The small molecule below binds the protein below.
Small molecule (SMILES): CC(=O)N[C@@H]1[C@@H](O)[C@H](O)[C@@H](CO)O[C@H]1O

Binding-site contacts:
Ligand atom C8 contacts residue TYR131 of chain 1.C at 4.1 Å (hydrophobic).
Ligand atom O7 contacts residue TYR131 of chain 1.C at 4.3 Å.
Ligand atom C7 contacts residue ASN47 of chain 1.C at 3.1 Å.
Ligand atom N2 contacts residue ASN47 of chain 1.C at 2.9 Å (h-bond).
Ligand atom C8 contacts residue VAL46 of chain 1.C at 4.0 Å (hydrophobic).
Ligand atom C5 contacts residue ASN47 of chain 1.C at 3.6 Å.
Ligand atom N2 contacts residue ASP45 of chain 1.C at 4.5 Å.
Ligand atom C3 contacts residue ASN47 of chain 1.C at 3.8 Å.
Ligand atom O5 contacts residue ASP64 of chain 1.C at 4.1 Å.
Ligand atom O7 contacts residue ASN47 of chain 1.C at 3.4 Å (h-bond).
Ligand atom C1 contacts residue ASP64 of chain 1.C at 4.0 Å.
Ligand atom O7 contacts residue MET139 of chain 1.C at 4.0 Å.
Ligand atom C8 contacts residue ASN47 of chain 1.C at 3.5 Å.
Ligand atom O5 contacts residue ASN47 of chain 1.C at 2.4 Å (h-bond).
Ligand atom C5 contacts residue ASP64 of chain 1.C at 4.0 Å.
Ligand atom C4 contacts residue ASN47 of chain 1.C at 4.2 Å.
Ligand atom C8 contacts residue ASP45 of chain 1.C at 3.3 Å.
Ligand atom C1 contacts residue ASN47 of chain 1.C at 1.4 Å.
Ligand atom C2 contacts residue ASN47 of chain 1.C at 2.5 Å.

Sequence of chain 1.C:
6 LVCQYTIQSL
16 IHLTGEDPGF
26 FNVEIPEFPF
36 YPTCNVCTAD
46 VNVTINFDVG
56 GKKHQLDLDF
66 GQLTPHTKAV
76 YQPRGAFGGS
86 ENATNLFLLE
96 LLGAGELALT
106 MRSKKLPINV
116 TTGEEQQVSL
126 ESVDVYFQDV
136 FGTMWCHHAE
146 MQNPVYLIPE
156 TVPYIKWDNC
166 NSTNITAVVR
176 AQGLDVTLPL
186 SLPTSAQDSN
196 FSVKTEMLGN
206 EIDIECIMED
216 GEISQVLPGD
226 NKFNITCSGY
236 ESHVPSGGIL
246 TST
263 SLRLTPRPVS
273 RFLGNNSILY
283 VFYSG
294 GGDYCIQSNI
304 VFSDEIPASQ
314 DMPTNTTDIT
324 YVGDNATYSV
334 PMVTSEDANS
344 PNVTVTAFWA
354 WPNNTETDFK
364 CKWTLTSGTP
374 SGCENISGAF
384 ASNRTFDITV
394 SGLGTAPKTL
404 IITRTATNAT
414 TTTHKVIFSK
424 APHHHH